Sequence of chain 4.A:
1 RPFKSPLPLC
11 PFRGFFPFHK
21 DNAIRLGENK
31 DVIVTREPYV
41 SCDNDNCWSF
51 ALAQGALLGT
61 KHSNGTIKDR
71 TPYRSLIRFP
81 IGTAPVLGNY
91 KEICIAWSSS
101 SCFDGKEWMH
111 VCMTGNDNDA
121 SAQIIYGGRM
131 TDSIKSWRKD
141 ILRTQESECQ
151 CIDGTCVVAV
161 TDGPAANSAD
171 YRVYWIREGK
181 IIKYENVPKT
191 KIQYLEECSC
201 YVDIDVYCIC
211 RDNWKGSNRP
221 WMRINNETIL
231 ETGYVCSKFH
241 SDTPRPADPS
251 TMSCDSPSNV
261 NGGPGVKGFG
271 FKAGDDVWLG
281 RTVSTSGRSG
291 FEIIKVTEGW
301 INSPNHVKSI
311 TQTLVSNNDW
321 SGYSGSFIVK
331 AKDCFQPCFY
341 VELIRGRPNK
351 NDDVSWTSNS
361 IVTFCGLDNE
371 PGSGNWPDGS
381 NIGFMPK

Binding-site contacts:
Ligand atom N2 contacts residue ASN64 of chain 4.A at 2.8 Å (h-bond).
Ligand atom C7 contacts residue SER355 of chain 4.A at 4.0 Å.
Ligand atom C7 contacts residue ASN64 of chain 4.A at 3.4 Å.
Ligand atom C1 contacts residue ASN64 of chain 4.A at 1.4 Å.
Ligand atom C3 contacts residue ASN64 of chain 4.A at 3.7 Å.
Ligand atom O4 contacts residue ASN381 of chain 2.A at 4.5 Å.
Ligand atom C2 contacts residue ASN64 of chain 4.A at 2.4 Å.
Ligand atom O3 contacts residue PHE384 of chain 2.A at 3.8 Å.
Ligand atom O5 contacts residue ASN64 of chain 4.A at 2.4 Å (h-bond).
Ligand atom C3 contacts residue PHE384 of chain 2.A at 4.3 Å (hydrophobic).
Ligand atom N2 contacts residue SER355 of chain 4.A at 3.7 Å.
Ligand atom C8 contacts residue SER355 of chain 4.A at 3.9 Å.
Ligand atom C4 contacts residue ASN64 of chain 4.A at 4.2 Å.
Ligand atom O7 contacts residue ASN64 of chain 4.A at 3.6 Å.
Ligand atom C5 contacts residue ASN64 of chain 4.A at 3.6 Å.
Ligand atom C4 contacts residue PHE384 of chain 2.A at 4.3 Å (hydrophobic).
Ligand atom C8 contacts residue LYS387 of chain 4.A at 3.7 Å.
Ligand atom C4 contacts residue ASN381 of chain 2.A at 4.5 Å.
Ligand atom C1 contacts residue SER355 of chain 4.A at 4.1 Å.

Sequence of chain 2.A:
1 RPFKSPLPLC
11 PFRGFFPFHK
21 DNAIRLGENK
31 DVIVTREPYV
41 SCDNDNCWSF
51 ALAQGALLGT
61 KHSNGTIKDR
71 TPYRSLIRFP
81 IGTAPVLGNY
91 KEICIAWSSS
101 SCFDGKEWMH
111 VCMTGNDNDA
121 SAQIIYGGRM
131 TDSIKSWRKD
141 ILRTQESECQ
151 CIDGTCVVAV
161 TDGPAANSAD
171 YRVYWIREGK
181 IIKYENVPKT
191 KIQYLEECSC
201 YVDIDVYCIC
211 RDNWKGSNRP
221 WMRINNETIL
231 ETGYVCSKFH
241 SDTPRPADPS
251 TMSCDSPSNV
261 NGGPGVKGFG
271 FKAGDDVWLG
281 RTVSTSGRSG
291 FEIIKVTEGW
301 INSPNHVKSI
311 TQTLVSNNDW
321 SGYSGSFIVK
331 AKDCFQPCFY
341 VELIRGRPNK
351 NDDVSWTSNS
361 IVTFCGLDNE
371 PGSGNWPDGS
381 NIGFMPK

A protein and the small-molecule ligand that binds it are described below.
Small molecule (SMILES): CC(=O)N[C@H]1[C@H](O[C@H]2[C@H](O)[C@@H](NC(C)=O)CO[C@@H]2CO[C@@H]2O[C@@H](C)[C@@H](O)[C@@H](O)[C@@H]2O)O[C@H](CO)[C@@H](O)[C@@H]1O